Binding-site contacts:
Ligand atom O3 contacts residue LYS220 of chain 4.E at 3.8 Å.
Ligand atom C8 contacts residue MET223 of chain 4.E at 3.3 Å (hydrophobic).
Ligand atom C1 contacts residue LYS220 of chain 4.E at 4.0 Å.
Ligand atom C8 contacts residue ARG251 of chain 4.E at 3.5 Å.
Ligand atom C3 contacts residue LYS220 of chain 4.E at 4.1 Å.
Ligand atom N2 contacts residue ASN225 of chain 4.E at 3.0 Å (h-bond).
Ligand atom C2 contacts residue ASP283 of chain 4.E at 3.8 Å.
Ligand atom C6 contacts residue LYS220 of chain 4.E at 4.0 Å.
Ligand atom O7 contacts residue MET223 of chain 4.E at 3.5 Å.
Ligand atom O6 contacts residue ASP283 of chain 4.E at 3.8 Å.
Ligand atom N2 contacts residue LYS220 of chain 4.E at 4.1 Å.
Ligand atom O3 contacts residue ASP283 of chain 4.E at 4.3 Å.
Ligand atom C2 contacts residue ASN225 of chain 4.E at 2.5 Å.
Ligand atom C7 contacts residue ARG251 of chain 4.E at 4.0 Å.
Ligand atom C7 contacts residue SER252 of chain 4.E at 3.5 Å.
Ligand atom C6 contacts residue ASP283 of chain 4.E at 3.8 Å.
Ligand atom C7 contacts residue MET223 of chain 4.E at 3.6 Å (hydrophobic).
Ligand atom O5 contacts residue ASN225 of chain 4.E at 2.3 Å (h-bond).
Ligand atom N2 contacts residue MET223 of chain 4.E at 3.8 Å.
Ligand atom O5 contacts residue LYS220 of chain 4.E at 3.4 Å.
Ligand atom C4 contacts residue ASN225 of chain 4.E at 4.2 Å.
Ligand atom C5 contacts residue LYS220 of chain 4.E at 4.0 Å.
Ligand atom C3 contacts residue MET223 of chain 4.E at 3.7 Å (hydrophobic).
Ligand atom O7 contacts residue SER252 of chain 4.E at 2.9 Å (h-bond).
Ligand atom C3 contacts residue ASN225 of chain 4.E at 3.8 Å.
Ligand atom C2 contacts residue LYS220 of chain 4.E at 3.7 Å.
Ligand atom O4 contacts residue LYS220 of chain 4.E at 4.2 Å.
Ligand atom O6 contacts residue TYR243 of chain 4.E at 4.0 Å.
Ligand atom O7 contacts residue ARG251 of chain 4.E at 4.3 Å.
Ligand atom C5 contacts residue MET223 of chain 4.E at 4.0 Å (hydrophobic).
Ligand atom O4 contacts residue MET223 of chain 4.E at 3.7 Å.
Ligand atom C8 contacts residue SER252 of chain 4.E at 3.4 Å.
Ligand atom C1 contacts residue ASN225 of chain 4.E at 1.4 Å.
Ligand atom O7 contacts residue ASN225 of chain 4.E at 2.9 Å (h-bond).
Ligand atom C5 contacts residue ASN225 of chain 4.E at 3.6 Å.
Ligand atom C4 contacts residue LYS220 of chain 4.E at 3.4 Å.
Ligand atom C1 contacts residue LYS220 of chain 4.E at 4.2 Å.
Ligand atom C4 contacts residue MET223 of chain 4.E at 4.0 Å (hydrophobic).
Ligand atom C7 contacts residue ASN225 of chain 4.E at 3.2 Å.
Ligand atom O7 contacts residue LYS220 of chain 4.E at 4.0 Å.

Sequence of chain 4.E:
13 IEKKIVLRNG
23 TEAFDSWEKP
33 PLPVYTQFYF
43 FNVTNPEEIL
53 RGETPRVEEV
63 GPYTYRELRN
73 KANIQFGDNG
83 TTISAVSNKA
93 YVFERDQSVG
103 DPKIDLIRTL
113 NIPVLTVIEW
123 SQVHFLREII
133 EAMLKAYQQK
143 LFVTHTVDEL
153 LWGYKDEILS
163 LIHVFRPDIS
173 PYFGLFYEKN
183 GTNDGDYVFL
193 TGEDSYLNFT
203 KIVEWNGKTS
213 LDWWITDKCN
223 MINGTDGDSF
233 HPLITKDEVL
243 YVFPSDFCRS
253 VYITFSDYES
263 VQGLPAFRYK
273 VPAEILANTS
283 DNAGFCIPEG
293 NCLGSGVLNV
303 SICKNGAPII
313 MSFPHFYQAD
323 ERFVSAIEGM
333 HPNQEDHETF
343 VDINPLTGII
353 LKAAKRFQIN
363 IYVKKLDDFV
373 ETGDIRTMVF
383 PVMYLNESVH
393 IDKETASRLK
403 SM

The protein below binds the small molecule below.
Small molecule (SMILES): CC(=O)N[C@H]1[C@H](O[C@H]2[C@H](O)[C@@H](NC(C)=O)CO[C@@H]2CO)O[C@H](CO)[C@@H](O[C@@H]2O[C@H](CO)[C@@H](O)[C@H](O)[C@@H]2O)[C@@H]1O